Sequence of chain 1.V:
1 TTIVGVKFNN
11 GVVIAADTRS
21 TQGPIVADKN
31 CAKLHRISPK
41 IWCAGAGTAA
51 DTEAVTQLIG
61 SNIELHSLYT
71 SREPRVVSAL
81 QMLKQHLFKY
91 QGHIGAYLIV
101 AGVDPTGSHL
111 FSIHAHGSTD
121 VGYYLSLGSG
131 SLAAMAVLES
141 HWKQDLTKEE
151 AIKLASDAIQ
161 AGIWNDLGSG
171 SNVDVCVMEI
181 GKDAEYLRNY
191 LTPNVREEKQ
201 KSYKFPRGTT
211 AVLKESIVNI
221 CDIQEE

Binding-site contacts:
Ligand atom O39 contacts residue GVZ1 of chain 1.NA at 0.1 Å (h-bond).
Ligand atom C6 contacts residue GVZ1 of chain 1.NA at 0.1 Å.
Ligand atom C50 contacts residue GVZ1 of chain 1.NA at 0.2 Å.
Ligand atom O21 contacts residue GVZ1 of chain 1.NA at 0.2 Å (h-bond).
Ligand atom C43 contacts residue GVZ1 of chain 1.NA at 0.1 Å.
Ligand atom C33 contacts residue GVZ1 of chain 1.NA at 0.2 Å.
Ligand atom C42 contacts residue GVZ1 of chain 1.NA at 0.1 Å.
Ligand atom O49 contacts residue GVZ1 of chain 1.NA at 0.2 Å (h-bond).
Ligand atom C53 contacts residue GVZ1 of chain 1.NA at 0.1 Å.
Ligand atom N31 contacts residue GVZ1 of chain 1.NA at 0.1 Å (h-bond).
Ligand atom N28 contacts residue GVZ1 of chain 1.NA at 0.1 Å (h-bond).
Ligand atom C23 contacts residue GVZ1 of chain 1.NA at 0.1 Å.
Ligand atom C41 contacts residue GVZ1 of chain 1.NA at 0.1 Å.
Ligand atom C35 contacts residue GVZ1 of chain 1.NA at 0.1 Å.
Ligand atom C47 contacts residue GVZ1 of chain 1.NA at 0.1 Å.
Ligand atom C51 contacts residue GVZ1 of chain 1.NA at 0.2 Å.
Ligand atom C26 contacts residue GVZ1 of chain 1.NA at 0.1 Å.
Ligand atom C29 contacts residue GVZ1 of chain 1.NA at 0.2 Å.
Ligand atom C2 contacts residue GVZ1 of chain 1.NA at 0.1 Å.
Ligand atom C5 contacts residue GVZ1 of chain 1.NA at 0.0 Å.
Ligand atom C44 contacts residue GVZ1 of chain 1.NA at 0.1 Å.
Ligand atom C27 contacts residue GVZ1 of chain 1.NA at 0.1 Å.
Ligand atom C8 contacts residue GVZ1 of chain 1.NA at 0.1 Å.
Ligand atom C4 contacts residue GVZ1 of chain 1.NA at 0.1 Å.
Ligand atom C3 contacts residue GVZ1 of chain 1.NA at 0.1 Å.
Ligand atom N22 contacts residue GVZ1 of chain 1.NA at 0.1 Å (h-bond).
Ligand atom C52 contacts residue GVZ1 of chain 1.NA at 0.2 Å.
Ligand atom C32 contacts residue GVZ1 of chain 1.NA at 0.2 Å.
Ligand atom N25 contacts residue GVZ1 of chain 1.NA at 0.1 Å (h-bond).
Ligand atom C38 contacts residue GVZ1 of chain 1.NA at 0.2 Å.
Ligand atom C30 contacts residue GVZ1 of chain 1.NA at 0.1 Å.
Ligand atom C36 contacts residue GVZ1 of chain 1.NA at 0.2 Å.
Ligand atom C24 contacts residue GVZ1 of chain 1.NA at 0.1 Å.
Ligand atom C48 contacts residue GVZ1 of chain 1.NA at 0.1 Å.
Ligand atom C40 contacts residue GVZ1 of chain 1.NA at 0.1 Å.
Ligand atom O34 contacts residue GVZ1 of chain 1.NA at 0.1 Å (h-bond).
Ligand atom C9 contacts residue GVZ1 of chain 1.NA at 0.2 Å.
Ligand atom O45 contacts residue GVZ1 of chain 1.NA at 0.1 Å (h-bond).
Ligand atom C7 contacts residue GVZ1 of chain 1.NA at 0.1 Å.
Ligand atom C1 contacts residue GVZ1 of chain 1.NA at 0.1 Å.

A small-molecule ligand and the protein it binds are described below.
Small molecule (SMILES): COc1ccc(C[C@H](NC(=O)[C@H](C)NC(=O)CN2CCOCC2)C(=O)N[C@@H](C[C@@H]2CCC[C@@H]3CCCC[C@H]32)[C@@H](O)[C@H](C)CO)cc1

Sequence of chain 1.W:
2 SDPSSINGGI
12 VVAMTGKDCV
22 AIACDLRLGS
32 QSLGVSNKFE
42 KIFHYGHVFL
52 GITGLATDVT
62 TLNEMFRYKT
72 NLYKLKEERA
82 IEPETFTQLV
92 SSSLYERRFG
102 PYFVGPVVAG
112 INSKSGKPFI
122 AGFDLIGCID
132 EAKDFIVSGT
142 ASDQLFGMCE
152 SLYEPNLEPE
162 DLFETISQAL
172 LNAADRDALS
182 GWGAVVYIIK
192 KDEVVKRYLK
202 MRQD